A protein and the small-molecule ligand that binds it are described below.
Small molecule (SMILES): Nc1ncnc2c1ncn2[C@@H]1O[C@H](COP(=O)(O)OP(=O)(O)OP(O)(O)=S)[C@@H](O)[C@H]1O

Sequence of chain 1.D:
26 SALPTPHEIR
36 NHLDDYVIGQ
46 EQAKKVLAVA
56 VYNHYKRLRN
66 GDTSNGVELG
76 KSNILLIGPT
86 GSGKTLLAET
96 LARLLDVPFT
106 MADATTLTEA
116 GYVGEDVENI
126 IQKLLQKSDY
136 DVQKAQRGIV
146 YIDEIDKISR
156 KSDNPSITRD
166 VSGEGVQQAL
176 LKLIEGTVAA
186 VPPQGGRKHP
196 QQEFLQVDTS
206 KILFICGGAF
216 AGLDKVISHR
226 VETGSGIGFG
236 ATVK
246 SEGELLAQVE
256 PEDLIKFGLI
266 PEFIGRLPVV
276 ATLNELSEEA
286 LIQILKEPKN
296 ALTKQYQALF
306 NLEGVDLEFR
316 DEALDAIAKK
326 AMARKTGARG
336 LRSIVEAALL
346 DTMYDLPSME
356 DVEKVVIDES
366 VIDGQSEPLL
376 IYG

Sequence of chain 1.C:
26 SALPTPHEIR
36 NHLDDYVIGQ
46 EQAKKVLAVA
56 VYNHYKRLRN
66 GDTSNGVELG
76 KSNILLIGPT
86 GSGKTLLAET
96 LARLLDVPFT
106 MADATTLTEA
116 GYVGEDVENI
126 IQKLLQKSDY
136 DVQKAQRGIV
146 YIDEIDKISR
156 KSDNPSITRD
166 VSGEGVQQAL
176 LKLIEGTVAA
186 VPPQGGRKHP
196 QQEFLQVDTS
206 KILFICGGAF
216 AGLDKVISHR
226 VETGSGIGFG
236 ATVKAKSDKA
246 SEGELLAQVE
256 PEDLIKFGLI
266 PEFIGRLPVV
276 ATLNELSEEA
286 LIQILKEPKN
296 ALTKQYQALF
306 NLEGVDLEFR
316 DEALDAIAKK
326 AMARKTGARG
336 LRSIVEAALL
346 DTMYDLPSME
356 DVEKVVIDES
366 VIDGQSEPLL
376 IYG

Binding-site contacts:
Ligand atom N7 contacts residue GLY86 of chain 1.C at 3.4 Å (h-bond).
Ligand atom N6 contacts residue SER87 of chain 1.C at 3.4 Å (h-bond).
Ligand atom O2A contacts residue GLY88 of chain 1.C at 3.0 Å.
Ligand atom N1 contacts residue ILE43 of chain 1.C at 3.2 Å (h-bond).
Ligand atom S1G contacts residue ALA214 of chain 1.C at 3.5 Å.
Ligand atom C8 contacts residue GLY86 of chain 1.C at 3.3 Å.
Ligand atom O3B contacts residue LYS89 of chain 1.C at 3.3 Å (salt-bridge).
Ligand atom O2G contacts residue THR90 of chain 1.C at 3.5 Å (h-bond).
Ligand atom N6 contacts residue VAL42 of chain 1.C at 3.5 Å.
Ligand atom PB contacts residue LYS89 of chain 1.C at 3.5 Å.
Ligand atom N7 contacts residue LEU281 of chain 1.C at 3.6 Å.
Ligand atom O1B contacts residue SER87 of chain 1.C at 3.4 Å (h-bond).
Ligand atom N7 contacts residue SER87 of chain 1.C at 3.0 Å (h-bond).
Ligand atom N1 contacts residue TYR41 of chain 1.C at 3.7 Å.
Ligand atom O2B contacts residue THR90 of chain 1.C at 2.5 Å (h-bond).
Ligand atom N6 contacts residue ILE43 of chain 1.C at 2.9 Å (h-bond).
Ligand atom O4' contacts residue ALA333 of chain 1.C at 3.6 Å.
Ligand atom O2A contacts residue THR90 of chain 1.C at 3.4 Å (h-bond).
Ligand atom PG contacts residue MG1 of chain 1.T at 3.5 Å.
Ligand atom O3G contacts residue ARG271 of chain 1.D at 3.0 Å (salt-bridge).
Ligand atom O3G contacts residue ARG334 of chain 1.C at 3.2 Å (salt-bridge).
Ligand atom O1A contacts residue GLU180 of chain 1.D at 3.0 Å (salt-bridge).
Ligand atom O3G contacts residue THR85 of chain 1.C at 3.6 Å.
Ligand atom O1B contacts residue LYS89 of chain 1.C at 2.7 Å (salt-bridge).
Ligand atom O2G contacts residue MG1 of chain 1.T at 2.0 Å.
Ligand atom O2B contacts residue MG1 of chain 1.T at 2.5 Å.
Ligand atom N1 contacts residue VAL42 of chain 1.C at 3.5 Å.
Ligand atom O1B contacts residue GLY88 of chain 1.C at 3.5 Å (h-bond).
Ligand atom O3B contacts residue GLY86 of chain 1.C at 3.4 Å (h-bond).
Ligand atom C1' contacts residue ALA333 of chain 1.C at 3.6 Å (hydrophobic).
Ligand atom O2A contacts residue LEU91 of chain 1.C at 3.5 Å (h-bond).
Ligand atom O2A contacts residue LYS89 of chain 1.C at 3.0 Å (salt-bridge).
Ligand atom N9 contacts residue ALA333 of chain 1.C at 3.6 Å.
Ligand atom N3 contacts residue LEU91 of chain 1.C at 3.6 Å.
Ligand atom C2 contacts residue TYR41 of chain 1.C at 3.3 Å (hydrophobic).
Ligand atom N7 contacts residue GLY88 of chain 1.C at 3.5 Å (h-bond).
Ligand atom O2G contacts residue ARG271 of chain 1.D at 3.7 Å.
Ligand atom C8 contacts residue ALA333 of chain 1.C at 3.5 Å (hydrophobic).
Ligand atom O3A contacts residue GLY86 of chain 1.C at 3.5 Å (h-bond).
Ligand atom O1A contacts residue THR90 of chain 1.C at 3.4 Å.